Sequence of chain 1.F:
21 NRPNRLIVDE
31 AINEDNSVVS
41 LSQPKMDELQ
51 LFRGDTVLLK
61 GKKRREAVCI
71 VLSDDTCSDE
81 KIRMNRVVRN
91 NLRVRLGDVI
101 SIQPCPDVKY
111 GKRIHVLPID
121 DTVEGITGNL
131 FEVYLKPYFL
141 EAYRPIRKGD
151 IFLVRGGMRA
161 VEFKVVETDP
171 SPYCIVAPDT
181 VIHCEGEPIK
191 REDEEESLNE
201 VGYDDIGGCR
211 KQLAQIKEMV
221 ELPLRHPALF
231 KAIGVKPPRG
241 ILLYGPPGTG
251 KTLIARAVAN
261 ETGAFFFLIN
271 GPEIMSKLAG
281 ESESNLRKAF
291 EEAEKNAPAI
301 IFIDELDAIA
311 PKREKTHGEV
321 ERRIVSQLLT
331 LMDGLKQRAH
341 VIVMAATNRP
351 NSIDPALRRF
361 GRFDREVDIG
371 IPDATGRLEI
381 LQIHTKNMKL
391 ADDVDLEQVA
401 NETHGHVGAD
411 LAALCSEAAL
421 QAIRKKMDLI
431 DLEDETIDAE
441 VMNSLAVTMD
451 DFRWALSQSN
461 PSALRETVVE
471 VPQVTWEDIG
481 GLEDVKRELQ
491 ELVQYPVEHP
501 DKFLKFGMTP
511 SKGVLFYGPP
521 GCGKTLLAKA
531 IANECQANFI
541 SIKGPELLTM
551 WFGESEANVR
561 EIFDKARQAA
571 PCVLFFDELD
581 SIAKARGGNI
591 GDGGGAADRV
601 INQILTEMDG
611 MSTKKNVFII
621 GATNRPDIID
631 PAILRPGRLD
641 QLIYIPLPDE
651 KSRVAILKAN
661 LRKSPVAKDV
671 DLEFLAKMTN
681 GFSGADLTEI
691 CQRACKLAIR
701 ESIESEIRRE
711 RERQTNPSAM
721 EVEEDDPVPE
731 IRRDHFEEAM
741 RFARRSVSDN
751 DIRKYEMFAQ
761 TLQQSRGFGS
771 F

Sequence of chain 1.E:
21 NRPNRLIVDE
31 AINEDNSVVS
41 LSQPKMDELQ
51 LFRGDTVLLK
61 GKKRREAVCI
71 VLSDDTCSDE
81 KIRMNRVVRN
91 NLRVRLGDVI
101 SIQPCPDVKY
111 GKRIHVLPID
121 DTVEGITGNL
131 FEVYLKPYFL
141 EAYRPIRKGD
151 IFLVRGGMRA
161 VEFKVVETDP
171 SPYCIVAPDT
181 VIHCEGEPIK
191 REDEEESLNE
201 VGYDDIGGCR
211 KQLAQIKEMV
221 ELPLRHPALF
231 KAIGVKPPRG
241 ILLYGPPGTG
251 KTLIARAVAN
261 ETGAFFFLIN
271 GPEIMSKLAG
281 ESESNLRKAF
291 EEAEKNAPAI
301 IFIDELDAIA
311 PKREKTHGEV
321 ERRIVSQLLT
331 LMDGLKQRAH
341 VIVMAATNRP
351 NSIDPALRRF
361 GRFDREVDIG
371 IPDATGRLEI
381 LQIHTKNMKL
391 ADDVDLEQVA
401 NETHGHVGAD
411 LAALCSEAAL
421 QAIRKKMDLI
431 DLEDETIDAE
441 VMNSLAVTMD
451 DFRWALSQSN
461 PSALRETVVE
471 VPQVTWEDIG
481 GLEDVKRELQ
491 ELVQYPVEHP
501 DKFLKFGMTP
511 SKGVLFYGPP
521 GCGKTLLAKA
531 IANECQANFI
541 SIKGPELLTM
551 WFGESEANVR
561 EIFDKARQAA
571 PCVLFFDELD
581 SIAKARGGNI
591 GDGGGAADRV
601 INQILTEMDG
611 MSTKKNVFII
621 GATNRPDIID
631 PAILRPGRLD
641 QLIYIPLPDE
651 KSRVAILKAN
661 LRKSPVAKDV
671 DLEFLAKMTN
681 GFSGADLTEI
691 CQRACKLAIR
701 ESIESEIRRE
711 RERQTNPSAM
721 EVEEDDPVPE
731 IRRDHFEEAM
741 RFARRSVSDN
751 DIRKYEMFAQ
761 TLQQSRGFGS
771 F

Binding-site contacts:
Ligand atom N1 contacts residue GLY207 of chain 1.F at 3.5 Å (h-bond).
Ligand atom O2A contacts residue LEU253 of chain 1.F at 3.8 Å.
Ligand atom O1B contacts residue GLY250 of chain 1.F at 3.6 Å (h-bond).
Ligand atom N1 contacts residue ILE380 of chain 1.F at 3.3 Å.
Ligand atom O2A contacts residue GLY250 of chain 1.F at 3.8 Å.
Ligand atom O2B contacts residue THR252 of chain 1.F at 3.3 Å (h-bond).
Ligand atom C6 contacts residue ILE380 of chain 1.F at 3.6 Å (hydrophobic).
Ligand atom O1B contacts residue LYS251 of chain 1.F at 3.0 Å (salt-bridge).
Ligand atom O1B contacts residue GLY248 of chain 1.F at 3.8 Å.
Ligand atom O2' contacts residue HIS384 of chain 1.F at 3.8 Å.
Ligand atom N1 contacts residue ASP205 of chain 1.F at 3.5 Å (salt-bridge).
Ligand atom PB contacts residue MG1 of chain 1.W at 3.6 Å.
Ligand atom N1 contacts residue LEU253 of chain 1.F at 3.9 Å.
Ligand atom O3A contacts residue GLY250 of chain 1.F at 3.2 Å (h-bond).
Ligand atom O2B contacts residue MG1 of chain 1.W at 2.2 Å.
Ligand atom O3A contacts residue GLY248 of chain 1.F at 3.8 Å.
Ligand atom O3G contacts residue ASN348 of chain 1.F at 3.5 Å (h-bond).
Ligand atom O5' contacts residue GLY250 of chain 1.F at 3.9 Å.
Ligand atom O2G contacts residue MG1 of chain 1.W at 2.1 Å.
Ligand atom N7 contacts residue THR249 of chain 1.F at 3.6 Å.
Ligand atom C8 contacts residue GLY248 of chain 1.F at 3.4 Å.
Ligand atom C2 contacts residue LEU253 of chain 1.F at 3.8 Å (hydrophobic).
Ligand atom O1B contacts residue THR249 of chain 1.F at 3.9 Å.
Ligand atom N3 contacts residue HIS384 of chain 1.F at 3.3 Å (h-bond).
Ligand atom C4 contacts residue LEU253 of chain 1.F at 3.9 Å (hydrophobic).
Ligand atom C8 contacts residue GLY250 of chain 1.F at 3.8 Å.
Ligand atom C2 contacts residue ASP205 of chain 1.F at 3.1 Å.
Ligand atom O3B contacts residue GLY248 of chain 1.F at 3.1 Å (h-bond).
Ligand atom N7 contacts residue GLY248 of chain 1.F at 3.7 Å.
Ligand atom N7 contacts residue GLY250 of chain 1.F at 3.5 Å (h-bond).
Ligand atom O2A contacts residue LYS251 of chain 1.F at 3.8 Å.
Ligand atom S1G contacts residue ARG359 of chain 1.E at 3.9 Å.
Ligand atom N6 contacts residue GLY207 of chain 1.F at 3.2 Å (h-bond).
Ligand atom N6 contacts residue ILE380 of chain 1.F at 3.6 Å.
Ligand atom O3G contacts residue PRO247 of chain 1.F at 3.7 Å.
Ligand atom PB contacts residue GLY248 of chain 1.F at 3.9 Å.
Ligand atom O4' contacts residue ALA409 of chain 1.F at 3.7 Å.
Ligand atom N3 contacts residue LEU253 of chain 1.F at 3.8 Å.
Ligand atom O2A contacts residue THR252 of chain 1.F at 3.4 Å.
Ligand atom PG contacts residue MG1 of chain 1.W at 3.6 Å.

The small molecule below binds the protein below.
Small molecule (SMILES): Nc1ncnc2c1ncn2[C@@H]1O[C@H](COP(=O)(O)OP(=O)(O)OP(O)(O)=S)[C@@H](O)[C@H]1O